A protein and the small-molecule ligand that binds it are described below.
Small molecule (SMILES): Nc1ncnc2c1ncn2[C@@H]1O[C@H](CO[P](=O)(O)O[P](=O)(O)CP(=O)(O)O)[C@@H](O)[C@H]1O

Binding-site contacts:
Ligand atom PG contacts residue ASP402 of chain 1.A at 3.9 Å.
Ligand atom O2A contacts residue GLY668 of chain 1.A at 2.8 Å.
Ligand atom C1' contacts residue PHE533 of chain 1.A at 3.4 Å (hydrophobic).
Ligand atom O2A contacts residue MET783 of chain 1.A at 3.3 Å (h-bond).
Ligand atom N3 contacts residue GLY557 of chain 1.A at 3.5 Å.
Ligand atom N1 contacts residue LEU589 of chain 1.A at 3.7 Å.
Ligand atom O3A contacts residue GLY668 of chain 1.A at 3.0 Å.
Ligand atom N6 contacts residue MET540 of chain 1.A at 3.8 Å.
Ligand atom O3G contacts residue ASP809 of chain 1.A at 2.3 Å (salt-bridge).
Ligand atom PG contacts residue ASP809 of chain 1.A at 3.7 Å.
Ligand atom O1B contacts residue ASP669 of chain 1.A at 3.4 Å (salt-bridge).
Ligand atom O2G contacts residue ASP809 of chain 1.A at 3.7 Å.
Ligand atom O2G contacts residue THR404 of chain 1.A at 3.4 Å (h-bond).
Ligand atom PA contacts residue ASN812 of chain 1.A at 3.6 Å.
Ligand atom O3' contacts residue ASP669 of chain 1.A at 3.5 Å (salt-bridge).
Ligand atom O1A contacts residue ASN812 of chain 1.A at 2.1 Å (h-bond).
Ligand atom C2 contacts residue LEU589 of chain 1.A at 3.2 Å (hydrophobic).
Ligand atom C3B contacts residue ASP402 of chain 1.A at 3.1 Å.
Ligand atom PG contacts residue THR404 of chain 1.A at 3.2 Å.
Ligand atom C2 contacts residue GLY557 of chain 1.A at 3.6 Å.
Ligand atom C3' contacts residue ASP669 of chain 1.A at 3.9 Å.
Ligand atom O3G contacts residue ASP402 of chain 1.A at 3.2 Å (salt-bridge).
Ligand atom O2' contacts residue ALA558 of chain 1.A at 3.2 Å (h-bond).
Ligand atom O1B contacts residue THR404 of chain 1.A at 2.5 Å (h-bond).
Ligand atom N3 contacts residue LEU589 of chain 1.A at 3.5 Å.
Ligand atom N6 contacts residue GLU491 of chain 1.A at 3.0 Å (salt-bridge).
Ligand atom O3G contacts residue THR404 of chain 1.A at 2.7 Å (h-bond).
Ligand atom O1G contacts residue ASN812 of chain 1.A at 2.6 Å (h-bond).
Ligand atom O4' contacts residue PHE533 of chain 1.A at 2.9 Å.
Ligand atom N1 contacts residue LYS556 of chain 1.A at 3.1 Å.
Ligand atom O3' contacts residue ALA558 of chain 1.A at 3.9 Å.
Ligand atom C2 contacts residue LYS556 of chain 1.A at 3.3 Å.
Ligand atom C8 contacts residue PHE533 of chain 1.A at 3.3 Å (hydrophobic).
Ligand atom O2B contacts residue ASN812 of chain 1.A at 3.7 Å.
Ligand atom PA contacts residue GLY668 of chain 1.A at 3.4 Å.
Ligand atom N9 contacts residue PHE533 of chain 1.A at 3.2 Å.
Ligand atom PB contacts residue THR404 of chain 1.A at 3.7 Å.
Ligand atom PG contacts residue ASN812 of chain 1.A at 3.9 Å.
Ligand atom C4 contacts residue PHE533 of chain 1.A at 3.8 Å (hydrophobic).
Ligand atom C3B contacts residue THR404 of chain 1.A at 3.3 Å.

Sequence of chain 1.A:
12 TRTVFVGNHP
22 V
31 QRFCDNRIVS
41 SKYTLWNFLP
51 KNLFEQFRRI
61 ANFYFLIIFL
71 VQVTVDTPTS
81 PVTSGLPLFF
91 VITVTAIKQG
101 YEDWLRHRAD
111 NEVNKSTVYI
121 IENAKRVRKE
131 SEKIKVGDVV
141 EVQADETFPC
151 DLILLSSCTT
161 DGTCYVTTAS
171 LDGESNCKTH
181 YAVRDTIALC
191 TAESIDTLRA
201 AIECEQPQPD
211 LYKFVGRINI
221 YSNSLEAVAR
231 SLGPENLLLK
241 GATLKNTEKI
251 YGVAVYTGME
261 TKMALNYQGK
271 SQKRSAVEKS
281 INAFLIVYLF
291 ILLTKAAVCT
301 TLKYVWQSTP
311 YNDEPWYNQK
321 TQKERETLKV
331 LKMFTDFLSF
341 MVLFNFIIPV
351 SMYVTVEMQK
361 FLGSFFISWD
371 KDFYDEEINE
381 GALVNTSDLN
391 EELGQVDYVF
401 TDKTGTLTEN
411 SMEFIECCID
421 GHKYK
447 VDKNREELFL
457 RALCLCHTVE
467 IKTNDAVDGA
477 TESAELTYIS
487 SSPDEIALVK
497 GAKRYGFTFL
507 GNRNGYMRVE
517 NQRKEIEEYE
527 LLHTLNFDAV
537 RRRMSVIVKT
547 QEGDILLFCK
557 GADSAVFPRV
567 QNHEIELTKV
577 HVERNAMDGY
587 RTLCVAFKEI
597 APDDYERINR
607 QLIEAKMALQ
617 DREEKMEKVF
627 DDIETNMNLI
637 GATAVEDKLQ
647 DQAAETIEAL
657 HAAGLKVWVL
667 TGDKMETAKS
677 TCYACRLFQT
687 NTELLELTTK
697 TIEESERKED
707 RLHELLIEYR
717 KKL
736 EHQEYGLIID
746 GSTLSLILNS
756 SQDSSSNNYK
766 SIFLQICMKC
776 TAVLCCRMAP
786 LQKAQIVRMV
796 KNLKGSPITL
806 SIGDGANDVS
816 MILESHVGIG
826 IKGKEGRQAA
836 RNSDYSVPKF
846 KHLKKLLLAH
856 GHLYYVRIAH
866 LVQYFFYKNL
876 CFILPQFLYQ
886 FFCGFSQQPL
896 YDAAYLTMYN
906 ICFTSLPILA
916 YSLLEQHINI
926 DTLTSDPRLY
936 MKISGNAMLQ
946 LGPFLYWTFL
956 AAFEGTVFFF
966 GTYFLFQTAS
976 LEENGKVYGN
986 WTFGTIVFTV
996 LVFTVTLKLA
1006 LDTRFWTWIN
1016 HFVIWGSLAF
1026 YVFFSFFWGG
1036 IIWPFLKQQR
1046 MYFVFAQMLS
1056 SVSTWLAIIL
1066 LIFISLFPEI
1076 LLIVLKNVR